Sequence of chain 1.D:
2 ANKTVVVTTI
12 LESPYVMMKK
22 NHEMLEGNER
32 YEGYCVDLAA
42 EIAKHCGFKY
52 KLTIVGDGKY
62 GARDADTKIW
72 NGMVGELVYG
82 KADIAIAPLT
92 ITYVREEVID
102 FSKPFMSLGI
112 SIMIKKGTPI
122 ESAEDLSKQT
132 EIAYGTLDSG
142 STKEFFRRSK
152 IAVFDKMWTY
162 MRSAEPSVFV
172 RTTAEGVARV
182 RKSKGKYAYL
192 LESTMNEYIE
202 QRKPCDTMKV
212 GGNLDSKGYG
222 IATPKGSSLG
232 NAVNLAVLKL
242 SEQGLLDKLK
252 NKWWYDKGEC

Sequence of chain 1.C:
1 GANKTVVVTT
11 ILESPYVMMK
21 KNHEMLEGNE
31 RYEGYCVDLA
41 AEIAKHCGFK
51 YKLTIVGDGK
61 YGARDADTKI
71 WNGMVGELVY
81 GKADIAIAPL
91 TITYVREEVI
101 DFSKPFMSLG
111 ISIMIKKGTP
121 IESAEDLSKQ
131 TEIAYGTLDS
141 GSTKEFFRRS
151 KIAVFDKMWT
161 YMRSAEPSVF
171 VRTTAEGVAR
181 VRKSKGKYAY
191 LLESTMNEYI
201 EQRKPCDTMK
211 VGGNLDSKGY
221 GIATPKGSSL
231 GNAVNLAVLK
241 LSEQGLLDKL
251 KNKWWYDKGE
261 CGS

The small molecule below binds the protein below.
Small molecule (SMILES): O=S1(=O)NCN(CCF)c2ccc(Cl)cc21

Binding-site contacts:
Ligand atom O2 contacts residue PRO105 of chain 1.C at 3.3 Å.
Ligand atom C4 contacts residue LYS218 of chain 1.D at 3.6 Å.
Ligand atom CL1 contacts residue 7M61 of chain 1.MA at 3.4 Å.
Ligand atom N2 contacts residue PRO105 of chain 1.C at 3.0 Å (h-bond).
Ligand atom C6 contacts residue SER108 of chain 1.C at 3.6 Å.
Ligand atom C5 contacts residue GLY219 of chain 1.D at 3.7 Å.
Ligand atom C7 contacts residue SER108 of chain 1.C at 3.7 Å.
Ligand atom F1 contacts residue PHE106 of chain 1.C at 3.4 Å.
Ligand atom C2 contacts residue LYS218 of chain 1.D at 3.9 Å.
Ligand atom C7 contacts residue SER217 of chain 1.D at 3.8 Å.
Ligand atom F1 contacts residue PRO105 of chain 1.C at 3.6 Å.
Ligand atom C7 contacts residue SO41 of chain 1.BA at 3.6 Å.
Ligand atom C3 contacts residue SER242 of chain 1.C at 3.4 Å.
Ligand atom C6 contacts residue 7M61 of chain 1.MA at 3.5 Å.
Ligand atom C9 contacts residue SO41 of chain 1.BA at 3.5 Å.
Ligand atom CL1 contacts residue PRO105 of chain 1.D at 3.5 Å.
Ligand atom C5 contacts residue 7M61 of chain 1.MA at 3.9 Å.
Ligand atom O2 contacts residue LYS104 of chain 1.C at 3.5 Å.
Ligand atom C4 contacts residue PRO105 of chain 1.D at 3.7 Å (hydrophobic).
Ligand atom F1 contacts residue MET107 of chain 1.C at 3.2 Å.
Ligand atom C3 contacts residue PRO105 of chain 1.C at 3.4 Å (hydrophobic).
Ligand atom C5 contacts residue LYS218 of chain 1.D at 3.4 Å.
Ligand atom C4 contacts residue GLY219 of chain 1.D at 3.5 Å.
Ligand atom O2 contacts residue ILE92 of chain 1.D at 3.8 Å.
Ligand atom C9 contacts residue PRO105 of chain 1.C at 3.6 Å (hydrophobic).
Ligand atom C9 contacts residue PHE106 of chain 1.C at 3.2 Å (hydrophobic).
Ligand atom N1 contacts residue SER217 of chain 1.D at 3.9 Å.
Ligand atom C8 contacts residue SER242 of chain 1.C at 3.6 Å.
Ligand atom F1 contacts residue SO41 of chain 1.BA at 3.3 Å.
Ligand atom CL1 contacts residue LYS218 of chain 1.D at 3.5 Å.
Ligand atom C9 contacts residue MET107 of chain 1.C at 3.7 Å (hydrophobic).
Ligand atom C6 contacts residue LYS218 of chain 1.D at 3.6 Å.
Ligand atom F1 contacts residue SER108 of chain 1.C at 3.7 Å.
Ligand atom N1 contacts residue PRO105 of chain 1.C at 3.6 Å.
Ligand atom C8 contacts residue SER217 of chain 1.D at 3.6 Å.
Ligand atom CL1 contacts residue SER108 of chain 1.D at 3.7 Å.
Ligand atom N2 contacts residue LEU239 of chain 1.C at 3.8 Å.
Ligand atom CL1 contacts residue GLY219 of chain 1.D at 3.7 Å.
Ligand atom C8 contacts residue SO41 of chain 1.BA at 3.7 Å.
Ligand atom C7 contacts residue 7M61 of chain 1.MA at 3.8 Å.